A protein and the small-molecule ligand that binds it are described below.
Small molecule (SMILES): Cc1nn(C)c(C)c1CCOc1cc(F)ccc1-c1ccc2n[nH]c(CN(C)C)c2c1

Sequence of chain 1.A:
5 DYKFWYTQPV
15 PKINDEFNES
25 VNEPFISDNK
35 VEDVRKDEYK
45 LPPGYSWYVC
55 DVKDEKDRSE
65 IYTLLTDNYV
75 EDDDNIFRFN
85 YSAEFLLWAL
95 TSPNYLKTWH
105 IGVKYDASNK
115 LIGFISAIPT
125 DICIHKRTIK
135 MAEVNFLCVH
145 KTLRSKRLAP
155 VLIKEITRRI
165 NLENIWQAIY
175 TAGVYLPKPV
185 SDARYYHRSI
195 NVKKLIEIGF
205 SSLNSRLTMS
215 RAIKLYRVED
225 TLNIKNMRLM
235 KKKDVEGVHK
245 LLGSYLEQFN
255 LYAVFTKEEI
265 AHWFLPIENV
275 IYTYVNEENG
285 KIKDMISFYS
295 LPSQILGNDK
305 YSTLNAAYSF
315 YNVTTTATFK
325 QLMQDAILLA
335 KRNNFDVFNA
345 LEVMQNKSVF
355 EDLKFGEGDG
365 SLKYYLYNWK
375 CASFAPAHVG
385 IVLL

Binding-site contacts:
Ligand atom C2 contacts residue LEU388 of chain 1.A at 3.6 Å (hydrophobic).
Ligand atom C13 contacts residue TYR312 of chain 1.A at 3.4 Å (hydrophobic).
Ligand atom C3 contacts residue PHE83 of chain 1.A at 3.7 Å (hydrophobic).
Ligand atom C9 contacts residue LEU366 of chain 1.A at 3.8 Å (hydrophobic).
Ligand atom C contacts residue ASN139 of chain 1.A at 3.5 Å.
Ligand atom F contacts residue TYR312 of chain 1.A at 3.8 Å.
Ligand atom C21 contacts residue PHE81 of chain 1.A at 3.7 Å (hydrophobic).
Ligand atom F contacts residue ASN343 of chain 1.A at 3.4 Å.
Ligand atom C12 contacts residue LEU345 of chain 1.A at 3.7 Å (hydrophobic).
Ligand atom C1 contacts residue THR175 of chain 1.A at 3.4 Å.
Ligand atom C16 contacts residue TYR189 of chain 1.A at 3.8 Å (hydrophobic).
Ligand atom N3 contacts residue PHE83 of chain 1.A at 3.3 Å.
Ligand atom N contacts residue LEU388 of chain 1.A at 2.7 Å (h-bond).
Ligand atom C21 contacts residue VAL74 of chain 1.A at 3.3 Å (hydrophobic).
Ligand atom C1 contacts residue LEU387 of chain 1.A at 3.6 Å (hydrophobic).
Ligand atom C21 contacts residue PHE83 of chain 1.A at 3.5 Å (hydrophobic).
Ligand atom C1 contacts residue LEU388 of chain 1.A at 3.2 Å (hydrophobic).
Ligand atom C23 contacts residue SER297 of chain 1.A at 3.8 Å.
Ligand atom C14 contacts residue TYR189 of chain 1.A at 3.5 Å (hydrophobic).
Ligand atom C14 contacts residue TYR312 of chain 1.A at 3.5 Å (hydrophobic).
Ligand atom C19 contacts residue PHE83 of chain 1.A at 3.7 Å (hydrophobic).
Ligand atom N4 contacts residue PHE81 of chain 1.A at 3.5 Å.
Ligand atom F contacts residue TYR189 of chain 1.A at 3.5 Å.
Ligand atom C4 contacts residue LEU366 of chain 1.A at 3.8 Å (hydrophobic).
Ligand atom N4 contacts residue SER297 of chain 1.A at 2.8 Å (h-bond).
Ligand atom C9 contacts residue PHE83 of chain 1.A at 3.5 Å (hydrophobic).
Ligand atom C8 contacts residue PHE83 of chain 1.A at 3.5 Å (hydrophobic).
Ligand atom C13 contacts residue TYR189 of chain 1.A at 3.5 Å (hydrophobic).
Ligand atom C22 contacts residue SER297 of chain 1.A at 3.7 Å.
Ligand atom N1 contacts residue VAL74 of chain 1.A at 3.8 Å.
Ligand atom N2 contacts residue VAL74 of chain 1.A at 3.8 Å.
Ligand atom N4 contacts residue PHE83 of chain 1.A at 3.4 Å.
Ligand atom C6 contacts residue TYR189 of chain 1.A at 3.6 Å (hydrophobic).
Ligand atom C contacts residue THR175 of chain 1.A at 3.3 Å.
Ligand atom C contacts residue LEU388 of chain 1.A at 3.5 Å (hydrophobic).
Ligand atom F contacts residue ALA344 of chain 1.A at 3.6 Å.
Ligand atom C15 contacts residue TYR189 of chain 1.A at 3.7 Å (hydrophobic).
Ligand atom N2 contacts residue GLY177 of chain 1.A at 3.7 Å.
Ligand atom C2 contacts residue TYR85 of chain 1.A at 3.5 Å (hydrophobic).
Ligand atom C12 contacts residue TYR312 of chain 1.A at 3.7 Å (hydrophobic).